Sequence of chain 1.F:
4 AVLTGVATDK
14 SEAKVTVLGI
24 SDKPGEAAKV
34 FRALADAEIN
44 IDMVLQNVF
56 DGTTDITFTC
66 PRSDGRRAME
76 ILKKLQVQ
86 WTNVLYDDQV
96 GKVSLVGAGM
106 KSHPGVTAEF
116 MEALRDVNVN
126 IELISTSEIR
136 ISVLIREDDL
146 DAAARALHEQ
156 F

Sequence of chain 1.E:
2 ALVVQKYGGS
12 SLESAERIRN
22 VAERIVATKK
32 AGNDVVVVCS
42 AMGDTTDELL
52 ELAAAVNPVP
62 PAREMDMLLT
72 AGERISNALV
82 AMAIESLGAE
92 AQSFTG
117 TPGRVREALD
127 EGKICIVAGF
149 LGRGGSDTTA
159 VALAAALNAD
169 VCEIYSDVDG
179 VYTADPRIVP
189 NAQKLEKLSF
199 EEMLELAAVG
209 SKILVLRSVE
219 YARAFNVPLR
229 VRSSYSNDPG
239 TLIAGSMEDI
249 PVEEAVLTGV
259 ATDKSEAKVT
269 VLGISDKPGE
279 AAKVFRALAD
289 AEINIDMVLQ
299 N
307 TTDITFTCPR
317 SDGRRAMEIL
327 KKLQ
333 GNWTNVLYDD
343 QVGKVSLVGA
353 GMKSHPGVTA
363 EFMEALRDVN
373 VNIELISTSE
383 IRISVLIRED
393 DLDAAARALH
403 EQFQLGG

The protein below binds the small molecule below.
Small molecule (SMILES): C[C@@H](O)[C@H](N)C(=O)O

Binding-site contacts:
Ligand atom CA contacts residue ASN125 of chain 1.F at 3.5 Å.
Ligand atom OXT contacts residue ILE126 of chain 1.F at 4.1 Å.
Ligand atom C contacts residue LYS275 of chain 1.E at 3.4 Å.
Ligand atom CA contacts residue SER273 of chain 1.E at 4.3 Å.
Ligand atom OG1 contacts residue ALA279 of chain 1.E at 3.6 Å.
Ligand atom CB contacts residue GLN298 of chain 1.E at 3.5 Å.
Ligand atom OXT contacts residue LYS275 of chain 1.E at 4.0 Å.
Ligand atom CG2 contacts residue ASP274 of chain 1.E at 3.9 Å.
Ligand atom OXT contacts residue GLU278 of chain 1.E at 3.8 Å.
Ligand atom OG1 contacts residue ILE126 of chain 1.F at 3.5 Å (h-bond).
Ligand atom N contacts residue GLN298 of chain 1.E at 3.8 Å.
Ligand atom C contacts residue ASN125 of chain 1.F at 3.7 Å.
Ligand atom O contacts residue LYS275 of chain 1.E at 3.3 Å (salt-bridge).
Ligand atom CB contacts residue ALA279 of chain 1.E at 4.1 Å (hydrophobic).
Ligand atom CG2 contacts residue ILE126 of chain 1.F at 4.3 Å (hydrophobic).
Ligand atom CA contacts residue LYS275 of chain 1.E at 3.4 Å.
Ligand atom O contacts residue ASN125 of chain 1.F at 3.0 Å (h-bond).
Ligand atom C contacts residue PRO276 of chain 1.E at 4.0 Å (hydrophobic).
Ligand atom CG2 contacts residue GLN298 of chain 1.E at 3.2 Å.
Ligand atom C contacts residue GLU278 of chain 1.E at 4.3 Å.
Ligand atom O contacts residue VAL124 of chain 1.F at 4.2 Å.
Ligand atom OXT contacts residue GLY277 of chain 1.E at 4.3 Å.
Ligand atom CA contacts residue ASP274 of chain 1.E at 4.0 Å.
Ligand atom N contacts residue ILE126 of chain 1.F at 2.6 Å (h-bond).
Ligand atom CB contacts residue ILE126 of chain 1.F at 4.1 Å (hydrophobic).
Ligand atom O contacts residue ILE126 of chain 1.F at 3.2 Å (h-bond).
Ligand atom OG1 contacts residue ILE129 of chain 1.F at 4.2 Å.
Ligand atom N contacts residue ASP274 of chain 1.E at 3.0 Å (salt-bridge).
Ligand atom C contacts residue ILE126 of chain 1.F at 3.8 Å (hydrophobic).
Ligand atom N contacts residue LYS275 of chain 1.E at 4.2 Å.
Ligand atom CG2 contacts residue THR308 of chain 1.E at 3.8 Å.
Ligand atom CA contacts residue GLN298 of chain 1.E at 4.3 Å.
Ligand atom CA contacts residue ILE126 of chain 1.F at 3.8 Å (hydrophobic).
Ligand atom CG2 contacts residue SER273 of chain 1.E at 4.0 Å.
Ligand atom O contacts residue PRO276 of chain 1.E at 3.2 Å.
Ligand atom C contacts residue ALA279 of chain 1.E at 4.2 Å (hydrophobic).
Ligand atom OXT contacts residue ALA279 of chain 1.E at 3.3 Å (h-bond).
Ligand atom N contacts residue ASN125 of chain 1.F at 2.8 Å (h-bond).
Ligand atom O contacts residue GLY277 of chain 1.E at 4.0 Å.
Ligand atom OG1 contacts residue GLN298 of chain 1.E at 2.6 Å (h-bond).